Binding-site contacts:
Ligand atom CB contacts residue GLU233 of chain 1.A at 3.2 Å.
Ligand atom N contacts residue GLU233 of chain 1.A at 2.5 Å (salt-bridge).
Ligand atom C contacts residue LYS54 of chain 1.A at 3.4 Å.
Ligand atom CD2 contacts residue GLN67 of chain 1.A at 3.9 Å.
Ligand atom C contacts residue ILE50 of chain 1.A at 3.9 Å (hydrophobic).
Ligand atom CG2 contacts residue VAL68 of chain 1.A at 4.0 Å (hydrophobic).
Ligand atom NZ contacts residue ASP229 of chain 1.A at 3.1 Å.
Ligand atom CD1 contacts residue ILE50 of chain 1.A at 3.5 Å (hydrophobic).
Ligand atom CA contacts residue LYS54 of chain 1.A at 3.8 Å.
Ligand atom C contacts residue LYS54 of chain 1.A at 3.6 Å.
Ligand atom CA contacts residue ILE50 of chain 1.A at 4.1 Å (hydrophobic).
Ligand atom N contacts residue LEU230 of chain 1.A at 4.0 Å.
Ligand atom CG contacts residue ILE50 of chain 1.A at 4.1 Å (hydrophobic).
Ligand atom CA contacts residue GLU233 of chain 1.A at 3.0 Å.
Ligand atom CD contacts residue LEU230 of chain 1.A at 4.0 Å (hydrophobic).
Ligand atom CD2 contacts residue ILE50 of chain 1.A at 3.6 Å (hydrophobic).
Ligand atom CD2 contacts residue LEU71 of chain 1.A at 3.7 Å (hydrophobic).
Ligand atom CE contacts residue ASP229 of chain 1.A at 3.6 Å.
Ligand atom O contacts residue LYS54 of chain 1.A at 2.5 Å (salt-bridge).
Ligand atom CA contacts residue GLU233 of chain 1.A at 3.9 Å.
Ligand atom O contacts residue LYS54 of chain 1.A at 2.9 Å (salt-bridge).
Ligand atom CD contacts residue ASP229 of chain 1.A at 3.8 Å.
Ligand atom N contacts residue ILE50 of chain 1.A at 4.1 Å.
Ligand atom CB contacts residue ILE50 of chain 1.A at 3.6 Å (hydrophobic).
Ligand atom CE contacts residue GLU233 of chain 1.A at 3.7 Å.
Ligand atom O contacts residue ILE50 of chain 1.A at 3.9 Å.
Ligand atom CD1 contacts residue VAL68 of chain 1.A at 3.6 Å (hydrophobic).
Ligand atom N contacts residue LYS54 of chain 1.A at 3.7 Å.
Ligand atom N contacts residue GLU233 of chain 1.A at 3.2 Å (salt-bridge).
Ligand atom CD2 contacts residue MET234 of chain 1.A at 4.1 Å (hydrophobic).
Ligand atom CB contacts residue LEU230 of chain 1.A at 4.0 Å (hydrophobic).
Ligand atom CD contacts residue GLU233 of chain 1.A at 3.0 Å.
Ligand atom CG contacts residue GLU233 of chain 1.A at 4.1 Å.
Ligand atom C contacts residue GLU233 of chain 1.A at 3.4 Å.
Ligand atom N contacts residue GLU233 of chain 1.A at 2.8 Å (salt-bridge).
Ligand atom CD2 contacts residue VAL68 of chain 1.A at 3.9 Å (hydrophobic).
Ligand atom CD2 contacts residue GLU72 of chain 1.A at 3.6 Å.
Ligand atom CA contacts residue GLU233 of chain 1.A at 3.8 Å.
Ligand atom CD1 contacts residue GLN67 of chain 1.A at 4.1 Å.
Ligand atom CB contacts residue GLU233 of chain 1.A at 4.0 Å.

A small-molecule ligand and the protein it binds are described below.
Small molecule (SMILES): CC(C)C[C@H](NC(=O)[C@H](CCC(N)=O)NC(=O)[C@@H](NC(=O)[C@H](CC(C)C)NC(=O)[C@H](CCCCN)NC(=O)[C@@H](N)CC1=NC=NC1)C(C)C)C(=O)N[C@@H](CC(C)C)C(=O)N[C@H](C(=O)N[C@H](C(=O)N[C@H](C(=O)O)[C@@H](C)O)[C@@H](C)O)[C@@H](C)O

Sequence of chain 1.A:
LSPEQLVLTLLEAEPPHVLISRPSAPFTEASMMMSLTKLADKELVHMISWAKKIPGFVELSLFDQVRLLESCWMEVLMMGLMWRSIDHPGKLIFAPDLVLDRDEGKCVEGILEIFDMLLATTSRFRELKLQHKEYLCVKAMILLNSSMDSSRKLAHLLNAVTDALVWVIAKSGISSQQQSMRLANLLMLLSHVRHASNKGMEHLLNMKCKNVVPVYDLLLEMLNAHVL